This small molecule binds to this protein.
Small molecule (SMILES): CC(=O)N[C@@H]1[C@@H](O)[C@H](O)[C@@H](CO)O[C@H]1O

Binding-site contacts:
Ligand atom O7 contacts residue ASN259 of chain 1.A at 4.1 Å.
Ligand atom O5 contacts residue THR261 of chain 1.A at 3.4 Å (h-bond).
Ligand atom N2 contacts residue ASN259 of chain 1.A at 2.8 Å (h-bond).
Ligand atom C7 contacts residue THR255 of chain 1.A at 3.9 Å.
Ligand atom C4 contacts residue ASN259 of chain 1.A at 4.2 Å.
Ligand atom C1 contacts residue THR261 of chain 1.A at 3.3 Å.
Ligand atom O5 contacts residue CYS262 of chain 1.A at 4.5 Å.
Ligand atom O5 contacts residue ASN259 of chain 1.A at 2.4 Å (h-bond).
Ligand atom C7 contacts residue ASN259 of chain 1.A at 3.3 Å.
Ligand atom C5 contacts residue THR261 of chain 1.A at 4.1 Å.
Ligand atom O7 contacts residue THR255 of chain 1.A at 3.2 Å.
Ligand atom C8 contacts residue GLN256 of chain 1.A at 3.9 Å.
Ligand atom C8 contacts residue ASN259 of chain 1.A at 3.6 Å.
Ligand atom C3 contacts residue ASN259 of chain 1.A at 3.7 Å.
Ligand atom C2 contacts residue ASN259 of chain 1.A at 2.4 Å.
Ligand atom C5 contacts residue ASN259 of chain 1.A at 3.7 Å.
Ligand atom C8 contacts residue THR255 of chain 1.A at 3.9 Å.
Ligand atom C1 contacts residue ASN259 of chain 1.A at 1.4 Å.

Sequence of chain 1.A:
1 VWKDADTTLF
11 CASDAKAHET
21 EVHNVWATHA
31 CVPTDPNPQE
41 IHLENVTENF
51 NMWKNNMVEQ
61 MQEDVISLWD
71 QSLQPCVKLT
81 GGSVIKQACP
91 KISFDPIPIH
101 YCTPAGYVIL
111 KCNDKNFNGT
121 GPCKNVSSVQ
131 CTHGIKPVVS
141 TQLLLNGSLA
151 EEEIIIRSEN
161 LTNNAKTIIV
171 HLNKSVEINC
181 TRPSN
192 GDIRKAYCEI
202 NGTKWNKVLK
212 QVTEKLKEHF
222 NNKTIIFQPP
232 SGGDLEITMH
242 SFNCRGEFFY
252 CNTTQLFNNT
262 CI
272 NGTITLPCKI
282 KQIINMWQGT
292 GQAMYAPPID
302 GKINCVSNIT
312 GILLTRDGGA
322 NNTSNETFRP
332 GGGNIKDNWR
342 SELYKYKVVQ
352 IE